Binding-site contacts:
Ligand atom O3 contacts residue ASN22 of chain 1.E at 4.2 Å.
Ligand atom C4 contacts residue ASN22 of chain 1.E at 4.3 Å.
Ligand atom O7 contacts residue ASN22 of chain 1.E at 4.3 Å.
Ligand atom O7 contacts residue ALA21 of chain 1.E at 4.5 Å.
Ligand atom C7 contacts residue ASN22 of chain 1.E at 4.1 Å.
Ligand atom C7 contacts residue ALA21 of chain 1.E at 4.1 Å (hydrophobic).
Ligand atom C2 contacts residue ASN22 of chain 1.E at 2.6 Å.
Ligand atom C1 contacts residue ASN22 of chain 1.E at 1.4 Å.
Ligand atom C8 contacts residue ALA21 of chain 1.E at 3.7 Å (hydrophobic).
Ligand atom O5 contacts residue ASN22 of chain 1.E at 2.4 Å (h-bond).
Ligand atom C3 contacts residue ASN22 of chain 1.E at 3.8 Å.
Ligand atom C5 contacts residue ASN22 of chain 1.E at 3.6 Å.
Ligand atom N2 contacts residue ASN22 of chain 1.E at 3.4 Å (h-bond).

This protein binds this small molecule.
Small molecule (SMILES): CC(=O)N[C@@H]1[C@@H](O)[C@H](O)[C@@H](CO)O[C@H]1O

Sequence of chain 1.E:
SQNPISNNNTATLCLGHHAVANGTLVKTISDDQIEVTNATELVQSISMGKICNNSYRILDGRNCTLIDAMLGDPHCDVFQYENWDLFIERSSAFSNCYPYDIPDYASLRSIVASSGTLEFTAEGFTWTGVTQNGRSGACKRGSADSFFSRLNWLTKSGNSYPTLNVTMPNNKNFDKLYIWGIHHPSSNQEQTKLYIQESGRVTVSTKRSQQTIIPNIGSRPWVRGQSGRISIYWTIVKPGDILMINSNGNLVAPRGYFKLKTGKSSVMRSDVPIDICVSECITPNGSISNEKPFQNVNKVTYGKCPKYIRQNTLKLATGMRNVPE